Binding-site contacts:
Ligand atom O5 contacts residue THR89 of chain 36.A at 4.5 Å.
Ligand atom O5 contacts residue THR120 of chain 36.A at 3.4 Å (h-bond).
Ligand atom C3 contacts residue ASN118 of chain 36.A at 3.8 Å.
Ligand atom C8 contacts residue ASP67 of chain 36.A at 3.7 Å.
Ligand atom C2 contacts residue ASN118 of chain 36.A at 2.5 Å.
Ligand atom N2 contacts residue TYR90 of chain 36.A at 4.4 Å.
Ligand atom C8 contacts residue SER66 of chain 36.A at 3.6 Å.
Ligand atom C8 contacts residue ASN118 of chain 36.A at 3.7 Å.
Ligand atom C5 contacts residue THR120 of chain 36.A at 4.2 Å.
Ligand atom O6 contacts residue ASN118 of chain 36.A at 4.2 Å.
Ligand atom C6 contacts residue PHE119 of chain 36.A at 4.0 Å (hydrophobic).
Ligand atom C4 contacts residue ASN118 of chain 36.A at 4.2 Å.
Ligand atom O6 contacts residue PHE119 of chain 36.A at 2.8 Å (h-bond).
Ligand atom O5 contacts residue ASN118 of chain 36.A at 2.4 Å (h-bond).
Ligand atom C1 contacts residue SER66 of chain 36.A at 4.5 Å.
Ligand atom C6 contacts residue THR120 of chain 36.A at 3.8 Å.
Ligand atom O5 contacts residue PHE119 of chain 36.A at 3.9 Å.
Ligand atom C1 contacts residue THR89 of chain 36.A at 4.2 Å.
Ligand atom C7 contacts residue ASN118 of chain 36.A at 3.8 Å.
Ligand atom O6 contacts residue THR89 of chain 36.A at 3.9 Å.
Ligand atom C1 contacts residue ASN118 of chain 36.A at 1.4 Å.
Ligand atom N2 contacts residue ASN118 of chain 36.A at 2.9 Å (h-bond).
Ligand atom C5 contacts residue ASN118 of chain 36.A at 3.6 Å.
Ligand atom O6 contacts residue THR120 of chain 36.A at 3.6 Å (h-bond).

Sequence of chain 36.A:
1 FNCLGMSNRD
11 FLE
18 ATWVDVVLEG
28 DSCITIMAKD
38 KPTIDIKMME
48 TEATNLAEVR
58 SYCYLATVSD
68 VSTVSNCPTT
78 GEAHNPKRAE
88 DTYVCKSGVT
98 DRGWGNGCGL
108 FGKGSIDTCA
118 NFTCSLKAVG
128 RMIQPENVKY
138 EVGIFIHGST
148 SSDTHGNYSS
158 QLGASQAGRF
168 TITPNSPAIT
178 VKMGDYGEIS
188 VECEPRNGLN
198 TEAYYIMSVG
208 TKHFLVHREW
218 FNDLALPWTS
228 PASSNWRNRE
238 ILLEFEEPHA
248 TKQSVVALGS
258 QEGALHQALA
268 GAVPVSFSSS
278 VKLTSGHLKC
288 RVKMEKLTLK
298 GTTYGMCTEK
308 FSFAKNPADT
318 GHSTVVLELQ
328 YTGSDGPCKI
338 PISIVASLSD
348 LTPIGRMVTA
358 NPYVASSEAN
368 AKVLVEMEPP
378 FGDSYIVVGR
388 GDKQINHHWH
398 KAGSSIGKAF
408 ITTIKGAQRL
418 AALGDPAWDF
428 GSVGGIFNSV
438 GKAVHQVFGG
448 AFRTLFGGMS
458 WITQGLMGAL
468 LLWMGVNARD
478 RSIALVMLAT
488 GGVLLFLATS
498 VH

A protein and the small-molecule ligand that binds it are described below.
Small molecule (SMILES): CC(=O)N[C@@H]1[C@@H](O)[C@H](O)[C@@H](CO)O[C@H]1O